The protein below binds the small molecule below.
Small molecule (SMILES): CC(=O)N[C@@H]1[C@@H](O)[C@H](O)[C@@H](CO)O[C@H]1O

Sequence of chain 18.F:
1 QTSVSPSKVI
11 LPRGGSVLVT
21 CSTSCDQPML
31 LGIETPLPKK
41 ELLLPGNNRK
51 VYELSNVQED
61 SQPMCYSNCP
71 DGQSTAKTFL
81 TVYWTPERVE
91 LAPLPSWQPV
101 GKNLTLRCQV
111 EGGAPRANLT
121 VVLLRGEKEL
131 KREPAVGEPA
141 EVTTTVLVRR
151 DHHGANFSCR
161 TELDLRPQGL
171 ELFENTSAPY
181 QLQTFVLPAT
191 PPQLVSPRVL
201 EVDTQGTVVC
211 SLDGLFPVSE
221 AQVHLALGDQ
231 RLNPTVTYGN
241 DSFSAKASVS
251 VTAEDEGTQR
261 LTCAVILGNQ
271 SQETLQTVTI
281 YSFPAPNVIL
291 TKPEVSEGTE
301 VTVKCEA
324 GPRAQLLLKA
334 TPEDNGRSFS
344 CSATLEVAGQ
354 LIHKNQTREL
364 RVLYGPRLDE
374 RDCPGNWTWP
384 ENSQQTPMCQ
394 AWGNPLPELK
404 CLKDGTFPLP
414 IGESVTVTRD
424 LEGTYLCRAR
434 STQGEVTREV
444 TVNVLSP

Binding-site contacts:
Ligand atom C3 contacts residue ASN156 of chain 18.F at 3.6 Å.
Ligand atom O3 contacts residue GLU127 of chain 18.F at 4.2 Å.
Ligand atom O4 contacts residue GLU127 of chain 18.F at 3.1 Å (salt-bridge).
Ligand atom C2 contacts residue ASN156 of chain 18.F at 2.3 Å.
Ligand atom C6 contacts residue LYS128 of chain 18.F at 4.3 Å.
Ligand atom C1 contacts residue GLY126 of chain 18.F at 3.4 Å.
Ligand atom N2 contacts residue ASN156 of chain 18.F at 2.5 Å (h-bond).
Ligand atom O5 contacts residue ASN156 of chain 18.F at 2.5 Å (h-bond).
Ligand atom O7 contacts residue ASN156 of chain 18.F at 3.2 Å (h-bond).
Ligand atom C8 contacts residue PRO179 of chain 18.F at 4.4 Å (hydrophobic).
Ligand atom C8 contacts residue ASN156 of chain 18.F at 4.2 Å.
Ligand atom C4 contacts residue ASN156 of chain 18.F at 4.2 Å.
Ligand atom C1 contacts residue ASN156 of chain 18.F at 1.4 Å.
Ligand atom C7 contacts residue ASN156 of chain 18.F at 3.3 Å.
Ligand atom C5 contacts residue GLY126 of chain 18.F at 4.0 Å.
Ligand atom C5 contacts residue ASN156 of chain 18.F at 3.7 Å.
Ligand atom O5 contacts residue GLY126 of chain 18.F at 3.7 Å.
Ligand atom C3 contacts residue GLU127 of chain 18.F at 3.6 Å.
Ligand atom C6 contacts residue GLU127 of chain 18.F at 3.8 Å.
Ligand atom C4 contacts residue GLU127 of chain 18.F at 3.6 Å.
Ligand atom C5 contacts residue GLU127 of chain 18.F at 3.6 Å.